A protein and the small-molecule ligand that binds it are described below.
Small molecule (SMILES): CC(=O)N[C@@H]1[C@@H](O)[C@H](O)[C@@H](CO)O[C@H]1O

Binding-site contacts:
Ligand atom O5 contacts residue ASN324 of chain 1.U at 1.8 Å (h-bond).
Ligand atom C6 contacts residue LYS316 of chain 1.U at 4.4 Å.
Ligand atom O7 contacts residue ASN324 of chain 1.U at 3.6 Å.
Ligand atom C3 contacts residue ASN324 of chain 1.U at 3.5 Å.
Ligand atom C5 contacts residue ASN324 of chain 1.U at 3.2 Å.
Ligand atom C6 contacts residue ASN324 of chain 1.U at 4.1 Å.
Ligand atom O6 contacts residue ASN324 of chain 1.U at 4.1 Å.
Ligand atom C2 contacts residue ASN324 of chain 1.U at 2.3 Å.
Ligand atom C1 contacts residue ASN324 of chain 1.U at 1.4 Å.
Ligand atom O6 contacts residue LYS316 of chain 1.U at 3.4 Å (salt-bridge).
Ligand atom C4 contacts residue ASN324 of chain 1.U at 3.7 Å.
Ligand atom C8 contacts residue ASN324 of chain 1.U at 4.4 Å.
Ligand atom C7 contacts residue ASN324 of chain 1.U at 3.7 Å.
Ligand atom N2 contacts residue ASN324 of chain 1.U at 3.1 Å (h-bond).

Sequence of chain 1.U:
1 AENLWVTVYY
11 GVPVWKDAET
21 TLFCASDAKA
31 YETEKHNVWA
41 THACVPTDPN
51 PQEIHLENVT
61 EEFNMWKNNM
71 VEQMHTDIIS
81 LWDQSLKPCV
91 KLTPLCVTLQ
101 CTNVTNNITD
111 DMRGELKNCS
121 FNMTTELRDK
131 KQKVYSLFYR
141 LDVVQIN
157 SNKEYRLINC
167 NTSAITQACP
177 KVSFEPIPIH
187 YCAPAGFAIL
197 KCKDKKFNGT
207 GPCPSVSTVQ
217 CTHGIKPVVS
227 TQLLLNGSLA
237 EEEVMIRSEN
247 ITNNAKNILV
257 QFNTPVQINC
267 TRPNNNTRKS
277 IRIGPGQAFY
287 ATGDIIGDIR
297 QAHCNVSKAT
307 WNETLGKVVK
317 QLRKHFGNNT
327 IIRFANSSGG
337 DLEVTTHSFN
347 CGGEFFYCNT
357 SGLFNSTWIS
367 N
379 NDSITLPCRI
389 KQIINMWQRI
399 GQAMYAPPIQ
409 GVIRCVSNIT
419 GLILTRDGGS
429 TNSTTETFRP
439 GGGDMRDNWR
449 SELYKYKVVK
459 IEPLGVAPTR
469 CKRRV